Sequence of chain 1.I:
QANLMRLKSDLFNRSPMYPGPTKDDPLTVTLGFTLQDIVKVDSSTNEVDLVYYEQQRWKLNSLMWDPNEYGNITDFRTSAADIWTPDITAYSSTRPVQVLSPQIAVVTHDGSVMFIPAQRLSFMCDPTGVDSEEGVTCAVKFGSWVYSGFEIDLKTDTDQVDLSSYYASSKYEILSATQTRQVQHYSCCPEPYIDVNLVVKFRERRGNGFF

Binding-site contacts:
Ligand atom C9 contacts residue TRP164 of chain 1.I at 3.4 Å (hydrophobic).
Ligand atom C6 contacts residue TRP164 of chain 1.I at 3.2 Å (hydrophobic).
Ligand atom C11 contacts residue VAL125 of chain 1.H at 4.2 Å (hydrophobic).
Ligand atom C4 contacts residue TRP164 of chain 1.I at 3.6 Å (hydrophobic).
Ligand atom C7 contacts residue TYR110 of chain 1.I at 3.5 Å (hydrophobic).
Ligand atom C9 contacts residue CYS208 of chain 1.I at 4.1 Å (hydrophobic).
Ligand atom C8 contacts residue TYR205 of chain 1.I at 4.2 Å (hydrophobic).
Ligand atom C11 contacts residue VAL165 of chain 1.I at 4.0 Å (hydrophobic).
Ligand atom C1 contacts residue TRP164 of chain 1.I at 3.8 Å (hydrophobic).
Ligand atom C6 contacts residue ILE135 of chain 1.H at 4.0 Å (hydrophobic).
Ligand atom N5 contacts residue TRP164 of chain 1.I at 3.0 Å (h-bond).
Ligand atom C2 contacts residue TRP164 of chain 1.I at 4.1 Å (hydrophobic).
Ligand atom O12 contacts residue VAL165 of chain 1.I at 4.0 Å.
Ligand atom C11 contacts residue MET133 of chain 1.H at 3.9 Å (hydrophobic).
Ligand atom C4 contacts residue ILE135 of chain 1.H at 4.1 Å (hydrophobic).
Ligand atom C8 contacts residue CYS207 of chain 1.I at 3.6 Å (hydrophobic).
Ligand atom C3 contacts residue TYR72 of chain 1.H at 4.0 Å (hydrophobic).
Ligand atom N5 contacts residue TYR110 of chain 1.I at 4.2 Å.
Ligand atom C6 contacts residue CYS207 of chain 1.I at 4.3 Å (hydrophobic).
Ligand atom C10 contacts residue TRP164 of chain 1.I at 3.4 Å (hydrophobic).
Ligand atom C11 contacts residue TRP164 of chain 1.I at 4.2 Å (hydrophobic).
Ligand atom C9 contacts residue TYR212 of chain 1.I at 3.7 Å (hydrophobic).
Ligand atom C2 contacts residue TYR205 of chain 1.I at 4.2 Å (hydrophobic).
Ligand atom C11 contacts residue TYR212 of chain 1.I at 4.1 Å (hydrophobic).
Ligand atom C3 contacts residue TRP164 of chain 1.I at 4.3 Å (hydrophobic).
Ligand atom C7 contacts residue TYR212 of chain 1.I at 4.0 Å (hydrophobic).
Ligand atom C10 contacts residue VAL165 of chain 1.I at 4.2 Å (hydrophobic).
Ligand atom C2 contacts residue TYR72 of chain 1.H at 3.9 Å (hydrophobic).
Ligand atom C7 contacts residue TRP164 of chain 1.I at 3.6 Å (hydrophobic).
Ligand atom C8 contacts residue TRP164 of chain 1.I at 4.0 Å (hydrophobic).
Ligand atom C8 contacts residue TYR212 of chain 1.I at 3.8 Å (hydrophobic).
Ligand atom C3 contacts residue CYS207 of chain 1.I at 4.3 Å (hydrophobic).
Ligand atom C7 contacts residue TYR205 of chain 1.I at 3.9 Å (hydrophobic).
Ligand atom C9 contacts residue CYS207 of chain 1.I at 3.7 Å (hydrophobic).
Ligand atom C11 contacts residue ILE135 of chain 1.H at 4.3 Å (hydrophobic).
Ligand atom O12 contacts residue TRP164 of chain 1.I at 3.6 Å.
Ligand atom C3 contacts residue ILE135 of chain 1.H at 3.9 Å (hydrophobic).
Ligand atom C10 contacts residue ILE135 of chain 1.H at 3.9 Å (hydrophobic).
Ligand atom O12 contacts residue ILE135 of chain 1.H at 3.7 Å.
Ligand atom C1 contacts residue TYR110 of chain 1.I at 3.7 Å (hydrophobic).

A small-molecule ligand and the protein it binds are described below.
Small molecule (SMILES): CC(=O)C1=CCC[C@@H]2CC[C@H]1N2

Sequence of chain 1.H:
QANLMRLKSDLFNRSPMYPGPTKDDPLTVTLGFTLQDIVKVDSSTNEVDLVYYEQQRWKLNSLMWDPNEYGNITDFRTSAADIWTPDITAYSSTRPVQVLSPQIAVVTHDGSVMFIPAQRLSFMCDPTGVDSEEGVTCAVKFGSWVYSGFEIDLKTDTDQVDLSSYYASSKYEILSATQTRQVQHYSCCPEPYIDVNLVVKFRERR